Binding-site contacts:
Ligand atom NAH contacts residue LEU113 of chain 1.B at 4.0 Å.
Ligand atom CAD contacts residue MET108 of chain 1.B at 3.7 Å (hydrophobic).
Ligand atom CAB contacts residue VAL103 of chain 1.B at 4.0 Å (hydrophobic).
Ligand atom CAC contacts residue SER52 of chain 1.B at 3.8 Å.
Ligand atom NAH contacts residue SER52 of chain 1.B at 3.5 Å (h-bond).
Ligand atom NAJ contacts residue LEU113 of chain 1.B at 3.7 Å.
Ligand atom NAH contacts residue TRP51 of chain 1.B at 4.0 Å.
Ligand atom CAK contacts residue MET108 of chain 1.B at 4.2 Å (hydrophobic).
Ligand atom CAC contacts residue TRP51 of chain 1.B at 4.1 Å (hydrophobic).
Ligand atom CAF contacts residue ASP150 of chain 1.B at 3.7 Å.
Ligand atom NAJ contacts residue THR53 of chain 1.B at 3.9 Å.
Ligand atom CAB contacts residue PRO105 of chain 1.B at 4.1 Å (hydrophobic).
Ligand atom CAL contacts residue MET108 of chain 1.B at 4.2 Å (hydrophobic).
Ligand atom CAM contacts residue SER52 of chain 1.B at 3.4 Å.
Ligand atom NAJ contacts residue SER52 of chain 1.B at 2.5 Å (h-bond).
Ligand atom CAD contacts residue LEU113 of chain 1.B at 4.2 Å (hydrophobic).
Ligand atom CAB contacts residue ASN41 of chain 1.B at 3.1 Å.
Ligand atom CAA contacts residue ASN41 of chain 1.B at 3.4 Å.
Ligand atom CAE contacts residue ASN37 of chain 1.B at 4.2 Å.
Ligand atom CAA contacts residue TRP102 of chain 1.B at 3.6 Å (hydrophobic).
Ligand atom CAD contacts residue ASN41 of chain 1.B at 4.0 Å.
Ligand atom CAB contacts residue LEU113 of chain 1.B at 3.8 Å (hydrophobic).
Ligand atom CAM contacts residue TRP51 of chain 1.B at 3.8 Å (hydrophobic).
Ligand atom CAK contacts residue ASP150 of chain 1.B at 3.9 Å.
Ligand atom NAH contacts residue THR53 of chain 1.B at 4.0 Å.
Ligand atom NAJ contacts residue TRP51 of chain 1.B at 3.4 Å.
Ligand atom CAF contacts residue LEU54 of chain 1.B at 4.2 Å (hydrophobic).
Ligand atom CAD contacts residue PRO105 of chain 1.B at 4.2 Å (hydrophobic).
Ligand atom NAI contacts residue ASP150 of chain 1.B at 3.2 Å (salt-bridge).
Ligand atom NAH contacts residue ASP150 of chain 1.B at 4.0 Å.
Ligand atom CAC contacts residue TRP102 of chain 1.B at 3.9 Å (hydrophobic).
Ligand atom NAG contacts residue MET108 of chain 1.B at 3.1 Å.
Ligand atom CAE contacts residue MET108 of chain 1.B at 4.0 Å (hydrophobic).
Ligand atom CAM contacts residue LEU113 of chain 1.B at 3.7 Å (hydrophobic).
Ligand atom CAA contacts residue LEU113 of chain 1.B at 3.5 Å (hydrophobic).
Ligand atom CAL contacts residue LEU113 of chain 1.B at 4.2 Å (hydrophobic).
Ligand atom CAN contacts residue LEU113 of chain 1.B at 4.0 Å (hydrophobic).
Ligand atom NAI contacts residue LEU54 of chain 1.B at 4.0 Å.
Ligand atom CAC contacts residue LEU113 of chain 1.B at 3.5 Å (hydrophobic).
Ligand atom CAN contacts residue MET108 of chain 1.B at 4.0 Å (hydrophobic).

This small molecule binds to this protein.
Small molecule (SMILES): c1ccc2c(C3NCCN3)[nH]nc2c1

Sequence of chain 1.B:
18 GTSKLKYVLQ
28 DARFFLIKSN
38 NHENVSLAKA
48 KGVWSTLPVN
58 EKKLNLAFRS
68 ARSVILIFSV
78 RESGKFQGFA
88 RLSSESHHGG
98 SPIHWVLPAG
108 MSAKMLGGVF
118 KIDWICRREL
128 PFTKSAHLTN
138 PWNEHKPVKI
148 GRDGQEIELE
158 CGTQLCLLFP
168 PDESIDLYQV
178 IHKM